The small molecule below binds the protein below.
Small molecule (SMILES): CC(=O)N[C@@H](CC(C)C)C(=O)N[C@@H](CC(C)C)C(=O)N[C@H](C=O)CCCN=C(N)N

Sequence of chain 2.A:
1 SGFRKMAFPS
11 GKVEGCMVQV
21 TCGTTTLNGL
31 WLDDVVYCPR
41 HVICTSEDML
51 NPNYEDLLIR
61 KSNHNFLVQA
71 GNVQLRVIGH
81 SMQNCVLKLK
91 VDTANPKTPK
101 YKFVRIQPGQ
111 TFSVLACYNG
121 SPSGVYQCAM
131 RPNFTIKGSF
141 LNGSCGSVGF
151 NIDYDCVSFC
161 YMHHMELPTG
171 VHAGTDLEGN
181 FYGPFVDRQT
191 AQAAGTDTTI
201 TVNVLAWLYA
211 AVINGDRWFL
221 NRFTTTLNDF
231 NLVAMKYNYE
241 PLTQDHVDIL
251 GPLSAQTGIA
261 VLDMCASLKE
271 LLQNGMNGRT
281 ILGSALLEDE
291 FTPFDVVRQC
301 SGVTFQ

Sequence of chain 1.A:
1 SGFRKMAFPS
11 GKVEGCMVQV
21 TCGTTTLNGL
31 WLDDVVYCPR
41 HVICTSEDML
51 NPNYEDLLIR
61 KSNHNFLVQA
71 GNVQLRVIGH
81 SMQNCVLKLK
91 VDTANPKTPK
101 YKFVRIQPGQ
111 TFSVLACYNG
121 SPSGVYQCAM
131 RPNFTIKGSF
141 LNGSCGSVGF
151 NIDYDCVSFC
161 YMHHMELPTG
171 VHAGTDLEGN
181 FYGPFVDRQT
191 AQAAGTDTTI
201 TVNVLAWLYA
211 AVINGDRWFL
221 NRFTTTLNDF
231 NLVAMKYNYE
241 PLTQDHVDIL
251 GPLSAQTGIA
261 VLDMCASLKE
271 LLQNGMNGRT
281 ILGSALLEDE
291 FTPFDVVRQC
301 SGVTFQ

Binding-site contacts:
Ligand atom CB contacts residue GLU166 of chain 1.A at 3.2 Å.
Ligand atom CA contacts residue CYS145 of chain 1.A at 2.7 Å (hydrophobic).
Ligand atom C contacts residue HIS41 of chain 1.A at 3.6 Å.
Ligand atom O contacts residue THR190 of chain 1.A at 4.0 Å.
Ligand atom CZ contacts residue GLU166 of chain 1.A at 3.8 Å.
Ligand atom N contacts residue CYS145 of chain 1.A at 3.2 Å (h-bond).
Ligand atom NH1 contacts residue GLU166 of chain 1.A at 3.3 Å (salt-bridge).
Ligand atom CA contacts residue HIS164 of chain 1.A at 3.7 Å.
Ligand atom NH2 contacts residue LEU141 of chain 1.A at 4.0 Å.
Ligand atom O contacts residue GLN189 of chain 1.A at 3.1 Å.
Ligand atom C contacts residue GLU166 of chain 1.A at 3.8 Å.
Ligand atom C contacts residue HIS41 of chain 1.A at 4.0 Å.
Ligand atom CD2 contacts residue MET165 of chain 1.A at 3.4 Å (hydrophobic).
Ligand atom CH3 contacts residue GLU166 of chain 1.A at 4.0 Å.
Ligand atom N contacts residue HIS164 of chain 1.A at 3.1 Å (h-bond).
Ligand atom CB contacts residue CYS145 of chain 1.A at 3.1 Å (hydrophobic).
Ligand atom CD2 contacts residue ASP187 of chain 1.A at 3.9 Å.
Ligand atom O contacts residue CYS145 of chain 1.A at 2.4 Å (h-bond).
Ligand atom N contacts residue HIS41 of chain 1.A at 4.0 Å.
Ligand atom NE contacts residue GLU166 of chain 1.A at 3.7 Å.
Ligand atom C contacts residue HIS164 of chain 1.A at 4.0 Å.
Ligand atom CB contacts residue HIS41 of chain 1.A at 3.9 Å.
Ligand atom O contacts residue GLY143 of chain 1.A at 3.7 Å.
Ligand atom CA contacts residue HIS164 of chain 1.A at 4.0 Å.
Ligand atom CD1 contacts residue MET49 of chain 1.A at 3.5 Å (hydrophobic).
Ligand atom CD1 contacts residue TYR54 of chain 1.A at 4.0 Å (hydrophobic).
Ligand atom O contacts residue GLU166 of chain 1.A at 3.0 Å (salt-bridge).
Ligand atom CH3 contacts residue THR190 of chain 1.A at 3.1 Å.
Ligand atom CG contacts residue LEU141 of chain 1.A at 3.8 Å (hydrophobic).
Ligand atom CD1 contacts residue HIS41 of chain 1.A at 3.8 Å.
Ligand atom CB contacts residue HIS163 of chain 1.A at 3.9 Å.
Ligand atom C contacts residue HIS164 of chain 1.A at 3.8 Å.
Ligand atom NH2 contacts residue ASN142 of chain 1.A at 3.4 Å (h-bond).
Ligand atom CA contacts residue GLU166 of chain 1.A at 3.6 Å.
Ligand atom CB contacts residue MET49 of chain 1.A at 4.0 Å (hydrophobic).
Ligand atom C contacts residue GLN189 of chain 1.A at 4.0 Å.
Ligand atom O contacts residue MET165 of chain 1.A at 3.2 Å.
Ligand atom C contacts residue CYS145 of chain 1.A at 1.6 Å (hydrophobic).
Ligand atom N contacts residue GLU166 of chain 1.A at 3.0 Å (salt-bridge).
Ligand atom C contacts residue MET165 of chain 1.A at 3.9 Å (hydrophobic).